This small molecule binds to this protein.
Small molecule (SMILES): Nc1ncnc2c1ncn2[C@@H]1O[C@H](COP(=O)(O)OP(=O)(O)O[C@H]2O[C@@H]([C@H](O)CO)[C@H](O)[C@@H](O)[C@H]2O)[C@@H](O)[C@H]1O

Sequence of chain 1.G:
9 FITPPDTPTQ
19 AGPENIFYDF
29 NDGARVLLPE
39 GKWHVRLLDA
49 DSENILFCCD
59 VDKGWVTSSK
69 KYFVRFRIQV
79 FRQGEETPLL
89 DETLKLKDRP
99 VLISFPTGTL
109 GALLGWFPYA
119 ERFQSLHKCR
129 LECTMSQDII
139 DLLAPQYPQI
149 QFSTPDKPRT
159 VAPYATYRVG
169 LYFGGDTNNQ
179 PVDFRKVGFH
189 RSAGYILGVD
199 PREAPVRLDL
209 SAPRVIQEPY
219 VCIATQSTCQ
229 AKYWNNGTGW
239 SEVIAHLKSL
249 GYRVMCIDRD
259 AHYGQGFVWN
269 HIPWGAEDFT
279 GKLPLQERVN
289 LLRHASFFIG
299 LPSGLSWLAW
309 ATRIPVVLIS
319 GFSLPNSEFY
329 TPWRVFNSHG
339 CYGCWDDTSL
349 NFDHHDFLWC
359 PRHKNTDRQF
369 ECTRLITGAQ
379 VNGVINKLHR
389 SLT

Binding-site contacts:
Ligand atom O4' contacts residue PRO300 of chain 1.G at 3.1 Å (h-bond).
Ligand atom N1 contacts residue ARG286 of chain 1.G at 2.9 Å (salt-bridge).
Ligand atom C6 contacts residue LEU283 of chain 1.G at 3.7 Å (hydrophobic).
Ligand atom O7' contacts residue GLU326 of chain 1.G at 2.5 Å (salt-bridge).
Ligand atom O5D contacts residue GLY302 of chain 1.G at 3.3 Å (h-bond).
Ligand atom O contacts residue THR107 of chain 1.G at 3.4 Å (h-bond).
Ligand atom PB contacts residue LYS230 of chain 1.G at 3.7 Å.
Ligand atom O3' contacts residue PHE187 of chain 1.G at 3.5 Å.
Ligand atom C4' contacts residue PHE187 of chain 1.G at 3.2 Å (hydrophobic).
Ligand atom O contacts residue ALA110 of chain 1.G at 3.4 Å (h-bond).
Ligand atom O1A contacts residue GLY302 of chain 1.G at 2.5 Å (h-bond).
Ligand atom O7' contacts residue PHE320 of chain 1.G at 3.7 Å.
Ligand atom O5D contacts residue SER301 of chain 1.G at 3.3 Å.
Ligand atom O7' contacts residue SER321 of chain 1.G at 3.7 Å.
Ligand atom O5' contacts residue LYS230 of chain 1.G at 3.4 Å (salt-bridge).
Ligand atom C7' contacts residue GLU326 of chain 1.G at 3.4 Å.
Ligand atom O3A contacts residue THR226 of chain 1.G at 3.7 Å.
Ligand atom O6' contacts residue PRO300 of chain 1.G at 3.6 Å.
Ligand atom O4' contacts residue PHE187 of chain 1.G at 3.2 Å.
Ligand atom PB contacts residue THR226 of chain 1.G at 3.5 Å.
Ligand atom O6' contacts residue PHE320 of chain 1.G at 3.6 Å.
Ligand atom C2 contacts residue ILE255 of chain 1.G at 3.5 Å (hydrophobic).
Ligand atom O6' contacts residue LYS230 of chain 1.G at 3.3 Å.
Ligand atom O contacts residue GLY109 of chain 1.G at 3.7 Å.
Ligand atom O3D contacts residue ASP256 of chain 1.G at 3.6 Å (salt-bridge).
Ligand atom O2A contacts residue THR107 of chain 1.G at 2.9 Å (h-bond).
Ligand atom C2 contacts residue ARG286 of chain 1.G at 2.7 Å.
Ligand atom N6 contacts residue LEU283 of chain 1.G at 3.3 Å.
Ligand atom PA contacts residue GLY302 of chain 1.G at 3.5 Å.
Ligand atom N6 contacts residue LEU281 of chain 1.G at 3.1 Å (h-bond).
Ligand atom C3' contacts residue PHE187 of chain 1.G at 3.3 Å (hydrophobic).
Ligand atom O2' contacts residue ARG257 of chain 1.G at 2.9 Å.
Ligand atom N3 contacts residue ARG257 of chain 1.G at 3.4 Å (salt-bridge).
Ligand atom O1A contacts residue SER301 of chain 1.G at 3.3 Å.
Ligand atom O1B contacts residue LYS230 of chain 1.G at 2.4 Å (salt-bridge).
Ligand atom O1B contacts residue THR226 of chain 1.G at 2.5 Å (h-bond).
Ligand atom C5' contacts residue PRO300 of chain 1.G at 3.3 Å (hydrophobic).
Ligand atom O3D contacts residue GLN224 of chain 1.G at 2.9 Å (h-bond).
Ligand atom O4' contacts residue TRP305 of chain 1.G at 2.7 Å (h-bond).
Ligand atom C4 contacts residue ARG257 of chain 1.G at 3.4 Å.